This protein binds this small molecule.
Small molecule (SMILES): CC[C@@H](C(=O)OC)[C@@H]1N=C(c2ccc(Cl)cc2)c2cc(OC)ccc2-n2c(C)nnc21

Sequence of chain 1.A:
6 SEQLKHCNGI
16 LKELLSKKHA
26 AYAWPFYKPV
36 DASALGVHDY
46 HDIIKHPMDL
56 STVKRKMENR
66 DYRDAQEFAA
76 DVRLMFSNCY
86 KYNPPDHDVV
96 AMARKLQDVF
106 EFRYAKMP

Binding-site contacts:
Ligand atom CAY contacts residue MET97 of chain 1.A at 4.0 Å (hydrophobic).
Ligand atom CBE contacts residue VAL35 of chain 1.A at 3.9 Å (hydrophobic).
Ligand atom CAJ contacts residue ASN88 of chain 1.A at 3.9 Å.
Ligand atom CAW contacts residue LEU40 of chain 1.A at 3.5 Å (hydrophobic).
Ligand atom OAU contacts residue LEU40 of chain 1.A at 3.9 Å.
Ligand atom CAQ contacts residue VAL94 of chain 1.A at 3.6 Å (hydrophobic).
Ligand atom CAX contacts residue VAL94 of chain 1.A at 3.6 Å (hydrophobic).
Ligand atom CAF contacts residue PRO30 of chain 1.A at 3.6 Å (hydrophobic).
Ligand atom CBB contacts residue VAL94 of chain 1.A at 4.0 Å (hydrophobic).
Ligand atom CAC contacts residue TRP29 of chain 1.A at 4.0 Å (hydrophobic).
Ligand atom CBB contacts residue HIS92 of chain 1.A at 3.4 Å.
Ligand atom CAB contacts residue LEU40 of chain 1.A at 4.0 Å (hydrophobic).
Ligand atom OAL contacts residue TRP29 of chain 1.A at 3.2 Å.
Ligand atom CAY contacts residue TRP29 of chain 1.A at 3.6 Å (hydrophobic).
Ligand atom CAX contacts residue TRP29 of chain 1.A at 3.8 Å (hydrophobic).
Ligand atom NAN contacts residue ASN88 of chain 1.A at 2.9 Å (h-bond).
Ligand atom CAF contacts residue LEU40 of chain 1.A at 4.0 Å (hydrophobic).
Ligand atom CAF contacts residue VAL35 of chain 1.A at 4.0 Å (hydrophobic).
Ligand atom CBE contacts residue LEU40 of chain 1.A at 3.7 Å (hydrophobic).
Ligand atom NAO contacts residue ASN88 of chain 1.A at 3.7 Å.
Ligand atom CAP contacts residue VAL94 of chain 1.A at 3.8 Å (hydrophobic).
Ligand atom CAM contacts residue TRP29 of chain 1.A at 3.8 Å (hydrophobic).
Ligand atom CAB contacts residue TRP29 of chain 1.A at 3.8 Å (hydrophobic).
Ligand atom NAK contacts residue VAL94 of chain 1.A at 3.8 Å.
Ligand atom CBE contacts residue VAL42 of chain 1.A at 3.6 Å (hydrophobic).
Ligand atom CL1 contacts residue ASP93 of chain 1.A at 3.5 Å.
Ligand atom CAA contacts residue PRO30 of chain 1.A at 3.5 Å (hydrophobic).
Ligand atom CAP contacts residue VAL35 of chain 1.A at 3.8 Å (hydrophobic).
Ligand atom CBD contacts residue TYR87 of chain 1.A at 3.5 Å (hydrophobic).
Ligand atom OAV contacts residue VAL42 of chain 1.A at 3.8 Å.
Ligand atom CAR contacts residue PHE31 of chain 1.A at 3.7 Å (hydrophobic).
Ligand atom CAC contacts residue LEU40 of chain 1.A at 3.9 Å (hydrophobic).
Ligand atom CAR contacts residue PRO30 of chain 1.A at 3.6 Å (hydrophobic).
Ligand atom CBA contacts residue HIS92 of chain 1.A at 3.5 Å.
Ligand atom CAR contacts residue VAL35 of chain 1.A at 3.7 Å (hydrophobic).
Ligand atom CAG contacts residue VAL94 of chain 1.A at 4.0 Å (hydrophobic).
Ligand atom NAO contacts residue CYS84 of chain 1.A at 3.6 Å.
Ligand atom CL1 contacts residue MET97 of chain 1.A at 3.8 Å.
Ligand atom CAS contacts residue ASN88 of chain 1.A at 3.5 Å.
Ligand atom CAE contacts residue LEU40 of chain 1.A at 4.0 Å (hydrophobic).